Sequence of chain 1.M:
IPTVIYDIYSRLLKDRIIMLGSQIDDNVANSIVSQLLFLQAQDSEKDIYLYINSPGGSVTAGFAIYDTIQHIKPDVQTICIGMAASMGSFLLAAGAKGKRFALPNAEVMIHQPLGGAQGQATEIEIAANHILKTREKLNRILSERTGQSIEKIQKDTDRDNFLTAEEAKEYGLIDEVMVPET

Binding-site contacts:
Ligand atom O10 contacts residue EDO1 of chain 1.NA at 3.5 Å.
Ligand atom C11 contacts residue GLY70 of chain 1.M at 3.5 Å.
Ligand atom C42 contacts residue THR147 of chain 1.M at 3.6 Å.
Ligand atom C7 contacts residue SER99 of chain 1.M at 4.0 Å.
Ligand atom C6 contacts residue SER99 of chain 1.M at 3.2 Å.
Ligand atom O19 contacts residue VAL72 of chain 1.M at 3.0 Å (h-bond).
Ligand atom O12 contacts residue VAL72 of chain 1.M at 3.9 Å.
Ligand atom C24 contacts residue HIS143 of chain 1.M at 3.8 Å.
Ligand atom C11 contacts residue VAL72 of chain 1.M at 3.7 Å (hydrophobic).
Ligand atom C5 contacts residue SER99 of chain 1.M at 3.4 Å.
Ligand atom C4 contacts residue SER99 of chain 1.M at 2.4 Å.
Ligand atom C9 contacts residue GLY70 of chain 1.M at 3.1 Å.
Ligand atom O3 contacts residue SER99 of chain 1.M at 2.2 Å (h-bond).
Ligand atom C1 contacts residue MET100 of chain 1.M at 3.4 Å (hydrophobic).
Ligand atom O3 contacts residue MET100 of chain 1.M at 2.9 Å (h-bond).
Ligand atom C22 contacts residue LEU127 of chain 1.M at 3.5 Å (hydrophobic).
Ligand atom C42 contacts residue PRO126 of chain 1.M at 3.5 Å (hydrophobic).
Ligand atom O12 contacts residue LEU127 of chain 1.M at 2.8 Å (h-bond).
Ligand atom O12 contacts residue PRO126 of chain 1.M at 3.4 Å.
Ligand atom C14 contacts residue LEU127 of chain 1.M at 3.4 Å (hydrophobic).
Ligand atom C23 contacts residue LEU127 of chain 1.M at 3.4 Å (hydrophobic).
Ligand atom O3 contacts residue PRO68 of chain 1.M at 3.7 Å.
Ligand atom O10 contacts residue MET100 of chain 1.M at 3.5 Å.
Ligand atom O10 contacts residue SER99 of chain 1.M at 3.4 Å (h-bond).
Ligand atom O3 contacts residue GLY69 of chain 1.M at 3.3 Å.
Ligand atom C23 contacts residue VAL72 of chain 1.M at 3.8 Å (hydrophobic).
Ligand atom O26 contacts residue GLY128 of chain 1.M at 3.7 Å.
Ligand atom C18 contacts residue LEU127 of chain 1.M at 3.6 Å (hydrophobic).
Ligand atom C23 contacts residue PRO126 of chain 1.M at 3.8 Å (hydrophobic).
Ligand atom O19 contacts residue SER71 of chain 1.M at 3.6 Å.
Ligand atom C18 contacts residue VAL72 of chain 1.M at 3.8 Å (hydrophobic).
Ligand atom C1 contacts residue SER99 of chain 1.M at 1.3 Å.
Ligand atom C7 contacts residue GLY70 of chain 1.M at 3.3 Å.
Ligand atom N20 contacts residue LEU127 of chain 1.M at 2.9 Å (h-bond).
Ligand atom O3 contacts residue GLY70 of chain 1.M at 3.0 Å (h-bond).
Ligand atom C42 contacts residue ILE144 of chain 1.M at 3.9 Å (hydrophobic).
Ligand atom C21 contacts residue LEU127 of chain 1.M at 3.8 Å (hydrophobic).
Ligand atom C9 contacts residue SER99 of chain 1.M at 3.5 Å.
Ligand atom O10 contacts residue VAL72 of chain 1.M at 3.5 Å.
Ligand atom N13 contacts residue GLY70 of chain 1.M at 3.0 Å (h-bond).

The protein below binds the small molecule below.
Small molecule (SMILES): CC[C@H](C)[C@H](NC(=O)[C@@H](NC(=O)[C@H](O)[C@@H](C=O)C(C)C)C(C)C)C(=O)O